Sequence of chain 58.A:
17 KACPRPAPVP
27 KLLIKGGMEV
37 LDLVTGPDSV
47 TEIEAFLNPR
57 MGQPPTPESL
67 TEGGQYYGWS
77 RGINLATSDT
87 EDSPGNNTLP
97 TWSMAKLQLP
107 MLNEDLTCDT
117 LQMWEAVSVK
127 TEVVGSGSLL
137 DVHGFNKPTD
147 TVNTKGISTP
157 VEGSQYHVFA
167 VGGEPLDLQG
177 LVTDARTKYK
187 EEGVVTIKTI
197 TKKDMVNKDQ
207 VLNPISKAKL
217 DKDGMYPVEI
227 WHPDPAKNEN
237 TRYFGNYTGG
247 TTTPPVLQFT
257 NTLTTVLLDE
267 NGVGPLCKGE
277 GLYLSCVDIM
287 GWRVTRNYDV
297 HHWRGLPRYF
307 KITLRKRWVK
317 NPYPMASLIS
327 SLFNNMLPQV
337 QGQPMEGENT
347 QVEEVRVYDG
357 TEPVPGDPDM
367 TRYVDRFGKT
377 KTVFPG

Binding-site contacts:
Ligand atom C1 contacts residue GLY78 of chain 58.A at 4.2 Å.
Ligand atom C11 contacts residue ASP85 of chain 58.B at 3.5 Å.
Ligand atom C6 contacts residue TYR72 of chain 58.A at 3.9 Å (hydrophobic).
Ligand atom C2 contacts residue GLY78 of chain 58.A at 4.1 Å.
Ligand atom C4 contacts residue TYR72 of chain 58.A at 3.7 Å (hydrophobic).
Ligand atom O1A contacts residue ARG77 of chain 58.A at 3.1 Å.
Ligand atom O4 contacts residue GLY78 of chain 58.A at 3.3 Å.
Ligand atom C3 contacts residue HIS298 of chain 58.A at 4.1 Å.
Ligand atom O4 contacts residue ASN80 of chain 58.A at 4.1 Å.
Ligand atom O1A contacts residue TYR72 of chain 58.A at 3.7 Å.
Ligand atom C1 contacts residue TYR72 of chain 58.A at 4.1 Å (hydrophobic).
Ligand atom O8 contacts residue ARG77 of chain 58.A at 3.3 Å (salt-bridge).
Ligand atom O8 contacts residue TYR72 of chain 58.A at 3.9 Å.
Ligand atom O3 contacts residue GLY78 of chain 58.A at 3.6 Å.
Ligand atom N5 contacts residue TYR72 of chain 58.A at 2.9 Å (h-bond).
Ligand atom C3 contacts residue VAL296 of chain 58.A at 3.4 Å (hydrophobic).
Ligand atom O6 contacts residue ASN93 of chain 58.A at 2.9 Å (h-bond).
Ligand atom C5 contacts residue ASN93 of chain 58.A at 3.6 Å.
Ligand atom C4 contacts residue VAL296 of chain 58.A at 4.2 Å (hydrophobic).
Ligand atom O10 contacts residue ASN293 of chain 58.A at 4.3 Å.
Ligand atom O4 contacts residue HIS298 of chain 58.A at 2.7 Å (h-bond).
Ligand atom C6 contacts residue ASN93 of chain 58.A at 3.1 Å.
Ligand atom C10 contacts residue TYR72 of chain 58.A at 3.8 Å (hydrophobic).
Ligand atom C6 contacts residue THR94 of chain 58.A at 3.9 Å.
Ligand atom C4 contacts residue HIS298 of chain 58.A at 3.6 Å.
Ligand atom C3 contacts residue ARG77 of chain 58.A at 3.8 Å.
Ligand atom C4 contacts residue GLY78 of chain 58.A at 3.6 Å.
Ligand atom C1 contacts residue ARG77 of chain 58.A at 3.5 Å.
Ligand atom O1B contacts residue ARG77 of chain 58.A at 3.0 Å (salt-bridge).
Ligand atom O4 contacts residue ILE79 of chain 58.A at 3.7 Å.
Ligand atom O4 contacts residue TYR72 of chain 58.A at 4.2 Å.
Ligand atom O1A contacts residue GLY78 of chain 58.A at 3.4 Å (h-bond).
Ligand atom C4 contacts residue ARG77 of chain 58.A at 4.3 Å.
Ligand atom C3 contacts residue GLY78 of chain 58.A at 4.2 Å.
Ligand atom C3 contacts residue GLY78 of chain 58.A at 3.7 Å.
Ligand atom O4 contacts residue THR291 of chain 58.A at 3.5 Å.
Ligand atom O1B contacts residue TYR72 of chain 58.A at 4.1 Å.
Ligand atom C11 contacts residue TYR72 of chain 58.A at 3.9 Å (hydrophobic).
Ligand atom C5 contacts residue TYR72 of chain 58.A at 3.7 Å (hydrophobic).
Ligand atom O4 contacts residue VAL296 of chain 58.A at 3.7 Å.

The protein below binds the small molecule below.
Small molecule (SMILES): CC(=O)N[C@H]1[C@H]([C@H](O)[C@H](O)CO)O[C@@](O[C@H]2[C@@H](O)[C@@H](CO)O[C@@H](O[C@H]3[C@H](O)[C@@H](O)[C@H](O)O[C@@H]3CO)[C@@H]2O)(C(=O)O)C[C@@H]1O

Sequence of chain 58.B:
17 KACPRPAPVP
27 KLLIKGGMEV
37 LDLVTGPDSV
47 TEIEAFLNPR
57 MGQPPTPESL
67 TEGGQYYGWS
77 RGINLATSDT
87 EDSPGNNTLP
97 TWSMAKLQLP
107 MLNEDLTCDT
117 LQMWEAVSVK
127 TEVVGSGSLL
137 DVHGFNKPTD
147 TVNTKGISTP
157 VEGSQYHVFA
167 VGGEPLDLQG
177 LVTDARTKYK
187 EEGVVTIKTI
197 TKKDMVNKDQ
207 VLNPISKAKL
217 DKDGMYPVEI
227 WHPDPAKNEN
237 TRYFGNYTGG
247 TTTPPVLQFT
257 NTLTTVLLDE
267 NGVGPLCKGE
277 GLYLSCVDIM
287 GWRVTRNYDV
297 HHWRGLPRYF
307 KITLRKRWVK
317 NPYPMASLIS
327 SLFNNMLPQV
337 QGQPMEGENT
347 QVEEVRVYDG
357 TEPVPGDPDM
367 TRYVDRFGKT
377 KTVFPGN